A protein and the small-molecule ligand that binds it are described below.
Small molecule (SMILES): c1ccc2c(NCCCCCNc3c4c(nc5ccccc35)CCCC4)c3c(nc2c1)CCCC3

Binding-site contacts:
Ligand atom N32 contacts residue TRP84 of chain 2.A at 3.8 Å.
Ligand atom C31 contacts residue GLY441 of chain 2.A at 3.8 Å.
Ligand atom C29 contacts residue GLY118 of chain 2.A at 3.3 Å.
Ligand atom C33 contacts residue HIS440 of chain 2.A at 3.7 Å.
Ligand atom C42 contacts residue TYR442 of chain 2.A at 3.8 Å (hydrophobic).
Ligand atom C3 contacts residue TYR121 of chain 2.A at 3.3 Å (hydrophobic).
Ligand atom C31 contacts residue GLU199 of chain 2.A at 3.4 Å.
Ligand atom C28 contacts residue TRP84 of chain 2.A at 3.8 Å (hydrophobic).
Ligand atom C40 contacts residue PHE330 of chain 2.A at 3.6 Å (hydrophobic).
Ligand atom C42 contacts residue ILE439 of chain 2.A at 3.7 Å (hydrophobic).
Ligand atom C35 contacts residue TRP84 of chain 2.A at 3.3 Å (hydrophobic).
Ligand atom C27 contacts residue TRP84 of chain 2.A at 3.6 Å (hydrophobic).
Ligand atom C6 contacts residue ILE287 of chain 2.A at 3.5 Å (hydrophobic).
Ligand atom C29 contacts residue GLY117 of chain 2.A at 3.8 Å.
Ligand atom N36 contacts residue TRP84 of chain 2.A at 3.1 Å.
Ligand atom N32 contacts residue HIS440 of chain 2.A at 3.0 Å (h-bond).
Ligand atom C5 contacts residue PHE331 of chain 2.A at 3.7 Å (hydrophobic).
Ligand atom C33 contacts residue TRP84 of chain 2.A at 3.6 Å (hydrophobic).
Ligand atom C34 contacts residue TRP84 of chain 2.A at 3.5 Å (hydrophobic).
Ligand atom C25 contacts residue TYR121 of chain 2.A at 3.2 Å (hydrophobic).
Ligand atom C40 contacts residue TYR334 of chain 2.A at 3.8 Å (hydrophobic).
Ligand atom C30 contacts residue GLU199 of chain 2.A at 3.2 Å.
Ligand atom N11 contacts residue TYR334 of chain 2.A at 3.6 Å.
Ligand atom C33 contacts residue PHE330 of chain 2.A at 3.7 Å (hydrophobic).
Ligand atom C15 contacts residue TYR70 of chain 2.A at 3.2 Å (hydrophobic).
Ligand atom C39 contacts residue PHE330 of chain 2.A at 3.4 Å (hydrophobic).
Ligand atom C39 contacts residue TRP84 of chain 2.A at 3.5 Å (hydrophobic).
Ligand atom C40 contacts residue TRP432 of chain 2.A at 3.5 Å (hydrophobic).
Ligand atom C42 contacts residue PHE330 of chain 2.A at 3.5 Å (hydrophobic).
Ligand atom C14 contacts residue TYR70 of chain 2.A at 3.4 Å (hydrophobic).
Ligand atom C24 contacts residue ASP72 of chain 2.A at 3.6 Å.
Ligand atom C30 contacts residue TRP84 of chain 2.A at 3.7 Å (hydrophobic).
Ligand atom C2 contacts residue TYR334 of chain 2.A at 3.6 Å (hydrophobic).
Ligand atom C41 contacts residue TRP432 of chain 2.A at 3.8 Å (hydrophobic).
Ligand atom C3 contacts residue TYR334 of chain 2.A at 3.6 Å (hydrophobic).
Ligand atom C4 contacts residue PHE330 of chain 2.A at 3.7 Å (hydrophobic).
Ligand atom C42 contacts residue HIS440 of chain 2.A at 3.4 Å.
Ligand atom C3 contacts residue PHE330 of chain 2.A at 3.6 Å (hydrophobic).
Ligand atom C34 contacts residue PHE330 of chain 2.A at 3.5 Å (hydrophobic).
Ligand atom C41 contacts residue PHE330 of chain 2.A at 3.5 Å (hydrophobic).

Sequence of chain 2.A:
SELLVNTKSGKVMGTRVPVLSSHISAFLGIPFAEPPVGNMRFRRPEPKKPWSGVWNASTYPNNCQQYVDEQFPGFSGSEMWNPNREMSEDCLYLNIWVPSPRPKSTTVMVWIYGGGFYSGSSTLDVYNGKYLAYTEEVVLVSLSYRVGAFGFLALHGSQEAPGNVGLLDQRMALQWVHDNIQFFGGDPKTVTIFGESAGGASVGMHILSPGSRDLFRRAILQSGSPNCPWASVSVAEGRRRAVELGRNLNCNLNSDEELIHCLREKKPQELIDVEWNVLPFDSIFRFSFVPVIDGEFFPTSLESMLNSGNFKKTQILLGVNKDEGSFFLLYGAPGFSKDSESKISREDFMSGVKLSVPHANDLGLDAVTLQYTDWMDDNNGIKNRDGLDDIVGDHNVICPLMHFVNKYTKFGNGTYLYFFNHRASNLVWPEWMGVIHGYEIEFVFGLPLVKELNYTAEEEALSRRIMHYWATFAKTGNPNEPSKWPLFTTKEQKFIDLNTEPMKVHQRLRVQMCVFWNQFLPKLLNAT